Binding-site contacts:
Ligand atom O3 contacts residue GLY375 of chain 1.B at 2.7 Å (h-bond).
Ligand atom O6 contacts residue THR374 of chain 1.B at 2.9 Å.
Ligand atom C1 contacts residue THR374 of chain 1.B at 3.4 Å.
Ligand atom O5 contacts residue ASN119 of chain 1.A at 2.6 Å (h-bond).
Ligand atom N2 contacts residue THR374 of chain 1.B at 3.7 Å.
Ligand atom N2 contacts residue ASN119 of chain 1.A at 3.3 Å (h-bond).
Ligand atom C7 contacts residue THR374 of chain 1.B at 3.6 Å.
Ligand atom C3 contacts residue GLY375 of chain 1.B at 3.6 Å.
Ligand atom C2 contacts residue THR374 of chain 1.B at 2.6 Å.
Ligand atom C2 contacts residue ASP116 of chain 1.A at 4.2 Å.
Ligand atom O7 contacts residue THR374 of chain 1.B at 3.5 Å (h-bond).
Ligand atom O7 contacts residue TYR372 of chain 1.B at 4.3 Å.
Ligand atom O5 contacts residue ASP116 of chain 1.A at 3.2 Å (salt-bridge).
Ligand atom C1 contacts residue GLY373 of chain 1.B at 4.1 Å.
Ligand atom C1 contacts residue THR374 of chain 1.B at 2.5 Å.
Ligand atom O7 contacts residue GLY373 of chain 1.B at 3.6 Å.
Ligand atom C1 contacts residue ASN119 of chain 1.A at 1.4 Å.
Ligand atom C3 contacts residue THR374 of chain 1.B at 4.3 Å.
Ligand atom O5 contacts residue THR374 of chain 1.B at 2.6 Å (h-bond).
Ligand atom C4 contacts residue ASN119 of chain 1.A at 4.2 Å.
Ligand atom C3 contacts residue THR374 of chain 1.B at 3.9 Å.
Ligand atom C5 contacts residue THR374 of chain 1.B at 2.9 Å.
Ligand atom C6 contacts residue THR374 of chain 1.B at 2.5 Å.
Ligand atom O6 contacts residue ASP116 of chain 1.A at 4.2 Å.
Ligand atom C5 contacts residue ASN119 of chain 1.A at 3.9 Å.
Ligand atom C2 contacts residue ASN119 of chain 1.A at 2.4 Å.
Ligand atom C2 contacts residue GLY375 of chain 1.B at 4.0 Å.
Ligand atom C6 contacts residue ASP116 of chain 1.A at 2.9 Å.
Ligand atom O3 contacts residue SER376 of chain 1.B at 3.8 Å.
Ligand atom O2 contacts residue VAL315 of chain 1.B at 3.3 Å.
Ligand atom C5 contacts residue ASP116 of chain 1.A at 3.7 Å.
Ligand atom C8 contacts residue THR374 of chain 1.B at 3.9 Å.
Ligand atom C4 contacts residue THR374 of chain 1.B at 4.2 Å.
Ligand atom O2 contacts residue THR374 of chain 1.B at 3.1 Å.
Ligand atom O2 contacts residue GLY375 of chain 1.B at 3.8 Å.
Ligand atom O3 contacts residue VAL315 of chain 1.B at 3.0 Å.
Ligand atom O7 contacts residue ASN119 of chain 1.A at 2.6 Å (h-bond).
Ligand atom C3 contacts residue ASN119 of chain 1.A at 3.7 Å.
Ligand atom C7 contacts residue ASN119 of chain 1.A at 3.3 Å.
Ligand atom C2 contacts residue THR374 of chain 1.B at 3.6 Å.

The small molecule below binds the protein below.
Small molecule (SMILES): CC(=O)N[C@H]1[C@H](O[C@H]2[C@H](O)[C@@H](NC(C)=O)CO[C@@H]2CO[C@H]2O[C@H](CO)[C@@H](O)[C@H](O)[C@@H]2O)O[C@H](CO)[C@@H](O[C@@H]2O[C@H](CO)[C@@H](O)[C@H](O[C@H]3O[C@H](CO)[C@@H](O)[C@H](O)[C@@H]3O[C@H]3O[C@H](CO)[C@@H](O)[C@H](O)[C@@H]3O)[C@@H]2O)[C@@H]1O

Sequence of chain 1.A:
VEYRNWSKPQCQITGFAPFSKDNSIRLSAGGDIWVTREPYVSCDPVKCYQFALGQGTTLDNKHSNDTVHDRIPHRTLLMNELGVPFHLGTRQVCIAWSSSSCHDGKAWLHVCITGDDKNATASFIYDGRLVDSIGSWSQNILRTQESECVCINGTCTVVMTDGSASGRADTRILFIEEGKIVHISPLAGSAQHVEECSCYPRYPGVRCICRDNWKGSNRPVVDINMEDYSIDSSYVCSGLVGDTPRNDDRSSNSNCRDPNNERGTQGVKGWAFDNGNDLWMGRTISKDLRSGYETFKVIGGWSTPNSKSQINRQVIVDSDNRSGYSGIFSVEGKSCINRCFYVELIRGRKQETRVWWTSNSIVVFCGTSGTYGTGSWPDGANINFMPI

Sequence of chain 1.B:
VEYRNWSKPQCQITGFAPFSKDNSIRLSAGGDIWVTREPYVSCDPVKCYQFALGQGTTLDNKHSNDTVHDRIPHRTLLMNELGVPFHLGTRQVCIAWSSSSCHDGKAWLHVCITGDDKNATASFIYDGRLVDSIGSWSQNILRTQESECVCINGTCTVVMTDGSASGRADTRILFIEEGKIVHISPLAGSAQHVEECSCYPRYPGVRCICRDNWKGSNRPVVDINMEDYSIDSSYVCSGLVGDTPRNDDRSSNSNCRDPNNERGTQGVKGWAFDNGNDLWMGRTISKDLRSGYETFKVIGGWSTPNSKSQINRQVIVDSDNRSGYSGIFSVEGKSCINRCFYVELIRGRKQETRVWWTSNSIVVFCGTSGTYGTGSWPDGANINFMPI